A protein and the small-molecule ligand that binds it are described below.
Small molecule (SMILES): Nc1ncnc2c1ncn2[C@H]1C[C@H](O)[C@@H](CO[P](=O)(O)O[P](=O)(O)OP(=O)(O)O)O1

Sequence of chain 1.E:
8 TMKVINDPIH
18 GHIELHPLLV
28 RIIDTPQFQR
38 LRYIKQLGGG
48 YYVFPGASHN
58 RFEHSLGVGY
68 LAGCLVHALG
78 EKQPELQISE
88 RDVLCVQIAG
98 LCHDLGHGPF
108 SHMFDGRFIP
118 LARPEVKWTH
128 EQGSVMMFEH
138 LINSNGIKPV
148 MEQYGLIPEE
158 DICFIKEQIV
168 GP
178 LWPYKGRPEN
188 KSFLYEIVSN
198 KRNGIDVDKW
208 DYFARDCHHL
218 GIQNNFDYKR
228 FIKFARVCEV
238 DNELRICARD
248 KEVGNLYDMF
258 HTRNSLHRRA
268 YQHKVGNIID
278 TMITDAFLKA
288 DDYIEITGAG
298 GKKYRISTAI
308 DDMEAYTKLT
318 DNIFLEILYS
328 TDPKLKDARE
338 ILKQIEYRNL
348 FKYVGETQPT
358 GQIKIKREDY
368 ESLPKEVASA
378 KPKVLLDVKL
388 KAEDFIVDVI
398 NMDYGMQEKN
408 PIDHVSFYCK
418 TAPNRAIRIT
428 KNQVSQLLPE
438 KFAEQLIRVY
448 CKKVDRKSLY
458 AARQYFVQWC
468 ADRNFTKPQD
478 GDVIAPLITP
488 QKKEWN

Sequence of chain 1.F:
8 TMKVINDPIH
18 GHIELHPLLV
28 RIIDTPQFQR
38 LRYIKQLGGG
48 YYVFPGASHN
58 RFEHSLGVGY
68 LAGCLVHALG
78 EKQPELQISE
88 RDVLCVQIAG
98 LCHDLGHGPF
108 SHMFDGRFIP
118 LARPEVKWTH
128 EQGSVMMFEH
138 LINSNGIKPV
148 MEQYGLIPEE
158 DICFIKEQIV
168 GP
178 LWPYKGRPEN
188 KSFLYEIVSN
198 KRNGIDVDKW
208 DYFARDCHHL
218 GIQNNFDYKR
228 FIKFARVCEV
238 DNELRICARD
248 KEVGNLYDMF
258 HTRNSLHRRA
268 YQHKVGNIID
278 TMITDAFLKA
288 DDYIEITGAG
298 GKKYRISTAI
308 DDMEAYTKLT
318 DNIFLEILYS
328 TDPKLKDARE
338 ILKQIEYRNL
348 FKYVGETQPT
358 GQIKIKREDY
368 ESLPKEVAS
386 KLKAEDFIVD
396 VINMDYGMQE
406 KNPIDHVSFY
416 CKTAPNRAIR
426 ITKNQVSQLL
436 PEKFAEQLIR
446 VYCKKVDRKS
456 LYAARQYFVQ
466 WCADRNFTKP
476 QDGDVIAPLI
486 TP

Binding-site contacts:
Ligand atom C2' contacts residue PHE51 of chain 1.F at 3.4 Å (hydrophobic).
Ligand atom PB contacts residue MG1 of chain 1.YA at 3.1 Å.
Ligand atom N9 contacts residue ARG227 of chain 1.G at 3.1 Å (salt-bridge).
Ligand atom O1G contacts residue MG1 of chain 1.YA at 2.4 Å.
Ligand atom O2B contacts residue HIS270 of chain 1.F at 3.0 Å.
Ligand atom C2 contacts residue ASN13 of chain 1.E at 3.4 Å.
Ligand atom C3' contacts residue GTP1 of chain 1.AB at 3.1 Å.
Ligand atom C4' contacts residue GTP1 of chain 1.AB at 3.2 Å.
Ligand atom O1A contacts residue ARG227 of chain 1.G at 2.9 Å (salt-bridge).
Ligand atom O2G contacts residue MG1 of chain 1.YA at 2.8 Å.
Ligand atom C5' contacts residue GTP1 of chain 1.AB at 3.2 Å.
Ligand atom O4' contacts residue ARG227 of chain 1.G at 3.0 Å (salt-bridge).
Ligand atom O3G contacts residue LYS248 of chain 1.G at 3.4 Å (salt-bridge).
Ligand atom O1B contacts residue GTP1 of chain 1.AB at 2.6 Å (h-bond).
Ligand atom O3G contacts residue ARG246 of chain 1.G at 2.4 Å (salt-bridge).
Ligand atom O3B contacts residue LYS248 of chain 1.G at 3.4 Å (salt-bridge).
Ligand atom N7 contacts residue ARG227 of chain 1.G at 3.2 Å (salt-bridge).
Ligand atom O3' contacts residue ASN13 of chain 1.E at 3.1 Å (h-bond).
Ligand atom C1' contacts residue PHE51 of chain 1.F at 3.3 Å (hydrophobic).
Ligand atom N6 contacts residue ASN252 of chain 1.G at 3.1 Å (h-bond).
Ligand atom O3A contacts residue GTP1 of chain 1.AB at 3.3 Å (h-bond).
Ligand atom O3B contacts residue LYS271 of chain 1.F at 3.0 Å (salt-bridge).
Ligand atom O2A contacts residue HIS270 of chain 1.F at 2.9 Å (h-bond).
Ligand atom O2A contacts residue LYS248 of chain 1.G at 3.4 Å (salt-bridge).
Ligand atom O3' contacts residue VAL50 of chain 1.F at 2.6 Å (h-bond).
Ligand atom O2B contacts residue LYS271 of chain 1.F at 3.2 Å (salt-bridge).
Ligand atom O1B contacts residue MG1 of chain 1.YA at 1.8 Å.
Ligand atom C3' contacts residue VAL50 of chain 1.F at 3.2 Å (hydrophobic).
Ligand atom O1A contacts residue LYS248 of chain 1.G at 2.5 Å (salt-bridge).
Ligand atom N3 contacts residue ASN13 of chain 1.E at 3.0 Å (h-bond).
Ligand atom O2G contacts residue LYS417 of chain 1.G at 2.5 Å (salt-bridge).
Ligand atom N6 contacts residue ARG266 of chain 1.F at 3.4 Å.
Ligand atom O3B contacts residue MG1 of chain 1.YA at 3.3 Å.
Ligand atom O3' contacts residue GTP1 of chain 1.AB at 3.4 Å (h-bond).
Ligand atom PA contacts residue LYS248 of chain 1.G at 3.1 Å.
Ligand atom C5' contacts residue VAL11 of chain 1.E at 3.4 Å (hydrophobic).
Ligand atom C4 contacts residue ARG227 of chain 1.G at 3.0 Å.
Ligand atom C5 contacts residue ARG227 of chain 1.G at 3.3 Å.
Ligand atom O2G contacts residue GTP1 of chain 1.AB at 2.6 Å (h-bond).
Ligand atom PG contacts residue MG1 of chain 1.YA at 3.0 Å.

Sequence of chain 1.G:
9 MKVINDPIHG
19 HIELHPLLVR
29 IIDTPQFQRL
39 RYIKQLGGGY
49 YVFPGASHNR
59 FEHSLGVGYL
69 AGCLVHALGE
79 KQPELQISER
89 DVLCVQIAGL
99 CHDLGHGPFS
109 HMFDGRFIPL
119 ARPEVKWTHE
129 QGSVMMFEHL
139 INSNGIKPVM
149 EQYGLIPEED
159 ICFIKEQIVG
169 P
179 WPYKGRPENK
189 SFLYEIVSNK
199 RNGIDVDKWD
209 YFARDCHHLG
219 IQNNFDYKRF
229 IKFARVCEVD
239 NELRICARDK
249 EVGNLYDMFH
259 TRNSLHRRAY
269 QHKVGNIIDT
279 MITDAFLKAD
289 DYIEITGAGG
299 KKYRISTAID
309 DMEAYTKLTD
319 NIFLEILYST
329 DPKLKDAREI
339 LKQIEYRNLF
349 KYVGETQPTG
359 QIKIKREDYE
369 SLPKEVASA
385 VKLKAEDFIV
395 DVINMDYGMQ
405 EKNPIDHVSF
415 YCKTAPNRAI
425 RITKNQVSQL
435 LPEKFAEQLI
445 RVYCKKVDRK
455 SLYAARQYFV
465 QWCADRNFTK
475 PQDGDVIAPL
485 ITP